A small-molecule ligand and the protein it binds are described below.
Small molecule (SMILES): O=P(O)(O)OC[C@H]1O[C@H](O)[C@H](O)[C@@H](O)[C@@H]1O

Binding-site contacts:
Ligand atom O3 contacts residue HIS222 of chain 1.B at 4.1 Å.
Ligand atom C5 contacts residue UDP1 of chain 1.G at 4.2 Å.
Ligand atom C2 contacts residue TYR221 of chain 1.B at 4.1 Å (hydrophobic).
Ligand atom P contacts residue ARG477 of chain 1.B at 3.6 Å.
Ligand atom C1 contacts residue TRP175 of chain 1.B at 3.8 Å (hydrophobic).
Ligand atom O5 contacts residue UDP1 of chain 1.G at 4.0 Å.
Ligand atom O2 contacts residue TYR221 of chain 1.B at 4.2 Å.
Ligand atom C6 contacts residue UDP1 of chain 1.G at 4.2 Å.
Ligand atom O5 contacts residue TRP175 of chain 1.B at 4.1 Å.
Ligand atom O5 contacts residue ARG477 of chain 1.B at 3.7 Å.
Ligand atom O6 contacts residue ARG477 of chain 1.B at 4.5 Å.
Ligand atom C6 contacts residue ARG439 of chain 1.B at 3.7 Å.
Ligand atom O2 contacts residue HIS331 of chain 1.B at 4.0 Å.
Ligand atom C6 contacts residue ARG477 of chain 1.B at 4.0 Å.
Ligand atom C1 contacts residue UDP1 of chain 1.G at 4.2 Å.
Ligand atom O1P contacts residue ARG477 of chain 1.B at 3.8 Å.
Ligand atom O5 contacts residue ARG439 of chain 1.B at 3.5 Å (salt-bridge).
Ligand atom C5 contacts residue ARG477 of chain 1.B at 4.3 Å.
Ligand atom C5 contacts residue ARG439 of chain 1.B at 4.2 Å.
Ligand atom C2 contacts residue TRP175 of chain 1.B at 4.4 Å (hydrophobic).
Ligand atom O1 contacts residue UDP1 of chain 1.G at 3.2 Å (h-bond).
Ligand atom O3P contacts residue ARG477 of chain 1.B at 2.4 Å (salt-bridge).

Sequence of chain 1.B:
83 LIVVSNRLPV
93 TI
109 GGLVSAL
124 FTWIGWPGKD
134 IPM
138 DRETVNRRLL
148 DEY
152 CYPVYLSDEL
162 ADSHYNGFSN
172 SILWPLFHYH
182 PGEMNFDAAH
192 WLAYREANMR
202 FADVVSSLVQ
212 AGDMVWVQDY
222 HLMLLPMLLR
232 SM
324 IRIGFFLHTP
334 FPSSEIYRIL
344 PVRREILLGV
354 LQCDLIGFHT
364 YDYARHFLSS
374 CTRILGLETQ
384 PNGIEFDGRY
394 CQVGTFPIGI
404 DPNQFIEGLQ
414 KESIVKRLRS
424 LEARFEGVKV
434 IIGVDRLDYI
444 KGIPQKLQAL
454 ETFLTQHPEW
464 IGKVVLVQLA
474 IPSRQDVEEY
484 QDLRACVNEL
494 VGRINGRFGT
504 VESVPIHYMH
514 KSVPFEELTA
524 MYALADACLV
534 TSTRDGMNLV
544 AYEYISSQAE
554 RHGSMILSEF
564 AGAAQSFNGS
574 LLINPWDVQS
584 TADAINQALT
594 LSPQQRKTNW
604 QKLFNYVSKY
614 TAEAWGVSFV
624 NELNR